Sequence of chain 1.C:
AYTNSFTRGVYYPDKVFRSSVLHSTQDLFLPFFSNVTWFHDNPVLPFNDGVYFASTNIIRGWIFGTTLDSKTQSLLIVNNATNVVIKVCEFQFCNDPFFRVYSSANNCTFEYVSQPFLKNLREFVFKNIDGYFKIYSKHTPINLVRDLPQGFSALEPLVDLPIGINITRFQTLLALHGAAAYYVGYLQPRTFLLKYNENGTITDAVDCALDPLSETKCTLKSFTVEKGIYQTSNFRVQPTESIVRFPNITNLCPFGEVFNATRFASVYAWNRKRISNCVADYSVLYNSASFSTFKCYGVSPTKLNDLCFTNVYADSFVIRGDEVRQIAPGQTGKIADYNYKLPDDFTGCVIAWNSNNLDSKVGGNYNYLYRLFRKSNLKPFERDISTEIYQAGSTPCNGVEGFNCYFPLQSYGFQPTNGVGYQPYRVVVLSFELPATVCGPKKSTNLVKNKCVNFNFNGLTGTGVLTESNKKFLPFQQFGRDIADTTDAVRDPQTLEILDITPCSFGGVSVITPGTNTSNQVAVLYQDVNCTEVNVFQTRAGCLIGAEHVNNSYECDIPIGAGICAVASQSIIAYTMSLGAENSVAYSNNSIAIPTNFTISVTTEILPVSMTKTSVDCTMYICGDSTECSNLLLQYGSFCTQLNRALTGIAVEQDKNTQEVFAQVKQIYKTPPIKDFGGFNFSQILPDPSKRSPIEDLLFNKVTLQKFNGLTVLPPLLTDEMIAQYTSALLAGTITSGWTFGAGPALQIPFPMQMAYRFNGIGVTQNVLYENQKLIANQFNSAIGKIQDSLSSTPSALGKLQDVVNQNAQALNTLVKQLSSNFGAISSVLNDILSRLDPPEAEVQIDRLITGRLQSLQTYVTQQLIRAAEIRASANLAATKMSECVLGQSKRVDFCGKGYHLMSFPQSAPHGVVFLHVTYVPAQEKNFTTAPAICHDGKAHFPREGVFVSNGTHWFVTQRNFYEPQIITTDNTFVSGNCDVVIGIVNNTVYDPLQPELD

Binding-site contacts:
Ligand atom N2 contacts residue ASN282 of chain 1.A at 3.0 Å (h-bond).
Ligand atom C1 contacts residue LYS558 of chain 1.C at 4.2 Å.
Ligand atom O5 contacts residue ASN282 of chain 1.A at 2.4 Å (h-bond).
Ligand atom C8 contacts residue ASN282 of chain 1.A at 4.0 Å.
Ligand atom O6 contacts residue GLU281 of chain 1.A at 4.0 Å.
Ligand atom C2 contacts residue LYS558 of chain 1.C at 3.4 Å.
Ligand atom N2 contacts residue LYS558 of chain 1.C at 3.4 Å (salt-bridge).
Ligand atom O3 contacts residue LYS558 of chain 1.C at 4.2 Å.
Ligand atom C3 contacts residue ASN282 of chain 1.A at 3.9 Å.
Ligand atom C2 contacts residue ASN282 of chain 1.A at 2.5 Å.
Ligand atom C3 contacts residue LYS558 of chain 1.C at 4.3 Å.
Ligand atom C4 contacts residue ASN282 of chain 1.A at 4.2 Å.
Ligand atom C1 contacts residue ASN282 of chain 1.A at 1.4 Å.
Ligand atom C7 contacts residue ASN282 of chain 1.A at 3.8 Å.
Ligand atom O6 contacts residue ASN282 of chain 1.A at 4.5 Å.
Ligand atom C5 contacts residue ASN282 of chain 1.A at 3.7 Å.

This small molecule binds to this protein.
Small molecule (SMILES): CC(=O)N[C@@H]1[C@@H](O)[C@H](O)[C@@H](CO)O[C@H]1O

Sequence of chain 1.A:
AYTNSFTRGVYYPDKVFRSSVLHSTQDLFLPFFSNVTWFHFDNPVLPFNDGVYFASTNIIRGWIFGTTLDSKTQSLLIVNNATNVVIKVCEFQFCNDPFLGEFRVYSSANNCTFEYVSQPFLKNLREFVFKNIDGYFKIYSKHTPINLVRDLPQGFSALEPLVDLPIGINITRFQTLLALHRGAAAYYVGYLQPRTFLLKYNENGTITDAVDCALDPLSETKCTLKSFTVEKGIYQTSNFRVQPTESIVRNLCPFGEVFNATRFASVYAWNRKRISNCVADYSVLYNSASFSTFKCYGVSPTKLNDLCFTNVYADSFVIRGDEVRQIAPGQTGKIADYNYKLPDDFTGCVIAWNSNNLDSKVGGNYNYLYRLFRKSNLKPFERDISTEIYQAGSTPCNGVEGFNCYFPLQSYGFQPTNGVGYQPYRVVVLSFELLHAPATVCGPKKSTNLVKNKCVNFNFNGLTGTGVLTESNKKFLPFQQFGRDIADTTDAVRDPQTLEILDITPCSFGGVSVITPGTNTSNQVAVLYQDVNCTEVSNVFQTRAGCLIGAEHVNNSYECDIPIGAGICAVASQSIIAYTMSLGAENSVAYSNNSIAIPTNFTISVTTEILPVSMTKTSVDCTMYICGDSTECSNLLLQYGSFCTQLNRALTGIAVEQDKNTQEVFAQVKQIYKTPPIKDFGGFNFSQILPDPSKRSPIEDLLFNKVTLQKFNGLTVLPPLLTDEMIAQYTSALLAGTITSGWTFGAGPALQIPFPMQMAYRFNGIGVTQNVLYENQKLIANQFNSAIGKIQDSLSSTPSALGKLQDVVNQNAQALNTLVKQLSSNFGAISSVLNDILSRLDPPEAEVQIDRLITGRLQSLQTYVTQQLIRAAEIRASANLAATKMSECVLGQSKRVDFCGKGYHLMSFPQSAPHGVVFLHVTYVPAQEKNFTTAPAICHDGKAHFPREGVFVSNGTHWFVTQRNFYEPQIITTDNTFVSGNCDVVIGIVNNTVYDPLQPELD